Sequence of chain 5.K:
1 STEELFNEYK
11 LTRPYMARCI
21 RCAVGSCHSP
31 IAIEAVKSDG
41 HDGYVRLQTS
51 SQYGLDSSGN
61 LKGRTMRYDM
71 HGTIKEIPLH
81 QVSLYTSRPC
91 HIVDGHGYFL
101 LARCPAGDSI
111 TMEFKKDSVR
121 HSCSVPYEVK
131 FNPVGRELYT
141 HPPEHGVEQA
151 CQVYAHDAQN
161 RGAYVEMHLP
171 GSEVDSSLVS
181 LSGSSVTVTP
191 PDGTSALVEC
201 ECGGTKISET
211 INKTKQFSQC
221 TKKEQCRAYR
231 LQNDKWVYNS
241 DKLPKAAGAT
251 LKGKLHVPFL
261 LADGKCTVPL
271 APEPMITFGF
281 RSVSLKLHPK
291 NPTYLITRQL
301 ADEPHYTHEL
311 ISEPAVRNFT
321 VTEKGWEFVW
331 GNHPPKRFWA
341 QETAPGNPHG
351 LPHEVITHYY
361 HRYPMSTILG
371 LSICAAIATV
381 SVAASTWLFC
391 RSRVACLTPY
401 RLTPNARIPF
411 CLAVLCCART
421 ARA

This protein binds this small molecule.
Small molecule (SMILES): CC(=O)N[C@@H]1[C@@H](O)[C@H](O)[C@@H](CO)O[C@H]1O

Binding-site contacts:
Ligand atom N2 contacts residue ASN212 of chain 5.K at 2.9 Å (h-bond).
Ligand atom C3 contacts residue ASN212 of chain 5.K at 3.8 Å.
Ligand atom C4 contacts residue ASN212 of chain 5.K at 4.2 Å.
Ligand atom C1 contacts residue ILE211 of chain 5.K at 4.2 Å (hydrophobic).
Ligand atom O5 contacts residue ASN212 of chain 5.K at 2.4 Å (h-bond).
Ligand atom O7 contacts residue ASN212 of chain 5.K at 4.1 Å.
Ligand atom C1 contacts residue ASN212 of chain 5.K at 1.4 Å.
Ligand atom C5 contacts residue ASN212 of chain 5.K at 3.7 Å.
Ligand atom N2 contacts residue ILE211 of chain 5.K at 4.0 Å.
Ligand atom C7 contacts residue ASN212 of chain 5.K at 3.7 Å.
Ligand atom C2 contacts residue ASN212 of chain 5.K at 2.5 Å.